A protein and the small-molecule ligand that binds it are described below.
Small molecule (SMILES): CC(=O)N[C@H]1[C@H](O[C@H]2[C@H](O)[C@@H](NC(C)=O)CO[C@@H]2CO)O[C@H](CO)[C@@H](O[C@@H]2O[C@H](CO)[C@@H](O)[C@H](O)[C@@H]2O)[C@@H]1O

Sequence of chain 1.C:
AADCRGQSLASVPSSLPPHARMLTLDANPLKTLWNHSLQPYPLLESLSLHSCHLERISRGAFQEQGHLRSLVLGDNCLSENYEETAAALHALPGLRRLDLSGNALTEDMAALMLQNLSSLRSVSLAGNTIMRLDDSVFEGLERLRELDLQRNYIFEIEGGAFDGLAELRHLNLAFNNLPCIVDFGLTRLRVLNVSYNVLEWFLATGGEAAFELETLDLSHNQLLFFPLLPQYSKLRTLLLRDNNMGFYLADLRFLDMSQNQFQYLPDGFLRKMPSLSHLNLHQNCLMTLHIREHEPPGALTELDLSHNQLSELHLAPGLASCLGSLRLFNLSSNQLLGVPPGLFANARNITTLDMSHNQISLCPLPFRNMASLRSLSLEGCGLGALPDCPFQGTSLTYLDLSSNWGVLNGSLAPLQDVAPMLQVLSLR

Binding-site contacts:
Ligand atom O6 contacts residue ALA211 of chain 1.C at 3.5 Å.
Ligand atom C6 contacts residue ALA211 of chain 1.C at 4.5 Å (hydrophobic).
Ligand atom C2 contacts residue ASN209 of chain 1.C at 4.2 Å.
Ligand atom C5 contacts residue SER232 of chain 1.C at 4.3 Å.
Ligand atom N2 contacts residue ASN230 of chain 1.C at 2.9 Å (h-bond).
Ligand atom C3 contacts residue ASN230 of chain 1.C at 3.8 Å.
Ligand atom C7 contacts residue ASN230 of chain 1.C at 3.6 Å.
Ligand atom C2 contacts residue ASN230 of chain 1.C at 2.5 Å.
Ligand atom C6 contacts residue PHE212 of chain 1.C at 3.9 Å (hydrophobic).
Ligand atom C8 contacts residue GLN187 of chain 1.C at 3.6 Å.
Ligand atom O7 contacts residue ASN230 of chain 1.C at 4.4 Å.
Ligand atom C8 contacts residue PHE212 of chain 1.C at 4.5 Å (hydrophobic).
Ligand atom O6 contacts residue PHE212 of chain 1.C at 3.4 Å.
Ligand atom O6 contacts residue GLN187 of chain 1.C at 3.6 Å.
Ligand atom C5 contacts residue ASN230 of chain 1.C at 3.7 Å.
Ligand atom C1 contacts residue ASN209 of chain 1.C at 3.7 Å.
Ligand atom O5 contacts residue ALA211 of chain 1.C at 4.3 Å.
Ligand atom C6 contacts residue SER232 of chain 1.C at 4.4 Å.
Ligand atom O5 contacts residue ASN230 of chain 1.C at 2.4 Å (h-bond).
Ligand atom C8 contacts residue ASN230 of chain 1.C at 3.3 Å.
Ligand atom C8 contacts residue ASP254 of chain 1.C at 3.9 Å.
Ligand atom C4 contacts residue ASN230 of chain 1.C at 4.3 Å.
Ligand atom C1 contacts residue ASN230 of chain 1.C at 1.4 Å.
Ligand atom O5 contacts residue ASN209 of chain 1.C at 3.6 Å (h-bond).
Ligand atom O6 contacts residue ASN209 of chain 1.C at 4.4 Å.
Ligand atom O5 contacts residue SER232 of chain 1.C at 4.3 Å.